Sequence of chain 12.A:
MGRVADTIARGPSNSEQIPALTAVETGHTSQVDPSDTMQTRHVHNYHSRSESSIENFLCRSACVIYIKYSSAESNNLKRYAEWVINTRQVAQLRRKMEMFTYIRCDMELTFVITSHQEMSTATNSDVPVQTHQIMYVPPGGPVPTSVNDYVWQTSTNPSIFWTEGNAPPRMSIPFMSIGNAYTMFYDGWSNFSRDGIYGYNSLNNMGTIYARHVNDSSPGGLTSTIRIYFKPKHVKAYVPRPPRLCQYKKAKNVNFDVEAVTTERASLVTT

Sequence of chain 29.C:
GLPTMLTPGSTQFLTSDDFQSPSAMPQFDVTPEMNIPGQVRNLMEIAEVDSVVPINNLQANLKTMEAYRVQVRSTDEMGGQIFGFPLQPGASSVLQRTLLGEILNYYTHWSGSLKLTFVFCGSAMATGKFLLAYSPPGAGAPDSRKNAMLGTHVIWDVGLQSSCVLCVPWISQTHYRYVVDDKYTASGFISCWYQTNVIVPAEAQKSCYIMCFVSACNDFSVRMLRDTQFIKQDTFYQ

Sequence of chain 29.A:
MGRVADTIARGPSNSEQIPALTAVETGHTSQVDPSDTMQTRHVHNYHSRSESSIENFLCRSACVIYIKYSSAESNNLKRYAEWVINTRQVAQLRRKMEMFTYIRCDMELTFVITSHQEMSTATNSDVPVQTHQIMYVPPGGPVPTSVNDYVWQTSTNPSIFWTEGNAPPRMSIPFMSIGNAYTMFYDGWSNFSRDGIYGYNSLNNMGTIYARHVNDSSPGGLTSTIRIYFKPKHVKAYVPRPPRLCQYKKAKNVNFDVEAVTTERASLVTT

The protein below binds the small molecule below.
Small molecule (SMILES): CCCOc1ccc2cc(S(=O)(=O)Nc3ccc(C(=O)O)cc3)ccc2c1

Binding-site contacts:
Ligand atom S1 contacts residue GLN233 of chain 29.C at 3.7 Å.
Ligand atom C20 contacts residue ARG227 of chain 29.A at 3.6 Å.
Ligand atom C4 contacts residue ASP149 of chain 12.A at 3.5 Å.
Ligand atom O2 contacts residue PHE236 of chain 29.C at 3.4 Å (h-bond).
Ligand atom C9 contacts residue ASN148 of chain 12.A at 3.7 Å.
Ligand atom C20 contacts residue ARG212 of chain 12.A at 3.4 Å.
Ligand atom C7 contacts residue THR235 of chain 29.C at 3.8 Å.
Ligand atom C8 contacts residue ASN148 of chain 12.A at 3.3 Å.
Ligand atom C3 contacts residue ASN148 of chain 12.A at 3.5 Å.
Ligand atom O5 contacts residue ARG212 of chain 12.A at 3.3 Å (salt-bridge).
Ligand atom C16 contacts residue PHE236 of chain 29.C at 3.7 Å (hydrophobic).
Ligand atom C5 contacts residue GLN153 of chain 12.A at 3.2 Å.
Ligand atom O5 contacts residue ARG227 of chain 29.A at 3.5 Å (salt-bridge).
Ligand atom C14 contacts residue TYR66 of chain 29.A at 3.4 Å (hydrophobic).
Ligand atom C1 contacts residue GLN153 of chain 12.A at 3.4 Å.
Ligand atom O4 contacts residue ARG212 of chain 12.A at 2.8 Å (salt-bridge).
Ligand atom C8 contacts residue ASP234 of chain 29.C at 3.3 Å.
Ligand atom C10 contacts residue ASP234 of chain 29.C at 3.8 Å.
Ligand atom O1 contacts residue TYR150 of chain 12.A at 3.0 Å (h-bond).
Ligand atom O1 contacts residue GLN233 of chain 29.C at 3.5 Å (h-bond).
Ligand atom O2 contacts residue THR235 of chain 29.C at 3.0 Å.
Ligand atom C10 contacts residue ASN148 of chain 12.A at 3.7 Å.
Ligand atom O5 contacts residue TYR229 of chain 29.A at 3.8 Å.
Ligand atom C16 contacts residue THR235 of chain 29.C at 3.8 Å.
Ligand atom O1 contacts residue ASP149 of chain 12.A at 3.6 Å.
Ligand atom C9 contacts residue ASP234 of chain 29.C at 3.6 Å.
Ligand atom C15 contacts residue TYR66 of chain 29.A at 3.4 Å (hydrophobic).
Ligand atom O4 contacts residue ARG227 of chain 29.A at 3.3 Å (salt-bridge).
Ligand atom C3 contacts residue ASP149 of chain 12.A at 3.5 Å.
Ligand atom C13 contacts residue TYR66 of chain 29.A at 3.4 Å (hydrophobic).
Ligand atom O2 contacts residue ASP234 of chain 29.C at 3.7 Å.
Ligand atom C6 contacts residue PHE236 of chain 29.C at 3.5 Å (hydrophobic).
Ligand atom C4 contacts residue ASN148 of chain 12.A at 3.3 Å.
Ligand atom O5 contacts residue TRP152 of chain 12.A at 3.5 Å (h-bond).
Ligand atom N1 contacts residue GLN233 of chain 29.C at 3.3 Å (h-bond).
Ligand atom O2 contacts residue GLN233 of chain 29.C at 3.0 Å.
Ligand atom C2 contacts residue TYR66 of chain 29.A at 3.8 Å (hydrophobic).
Ligand atom C6 contacts residue GLN153 of chain 12.A at 3.2 Å.
Ligand atom N1 contacts residue PHE236 of chain 29.C at 3.6 Å.
Ligand atom N1 contacts residue GLN153 of chain 12.A at 2.7 Å (h-bond).